Sequence of chain 1.C:
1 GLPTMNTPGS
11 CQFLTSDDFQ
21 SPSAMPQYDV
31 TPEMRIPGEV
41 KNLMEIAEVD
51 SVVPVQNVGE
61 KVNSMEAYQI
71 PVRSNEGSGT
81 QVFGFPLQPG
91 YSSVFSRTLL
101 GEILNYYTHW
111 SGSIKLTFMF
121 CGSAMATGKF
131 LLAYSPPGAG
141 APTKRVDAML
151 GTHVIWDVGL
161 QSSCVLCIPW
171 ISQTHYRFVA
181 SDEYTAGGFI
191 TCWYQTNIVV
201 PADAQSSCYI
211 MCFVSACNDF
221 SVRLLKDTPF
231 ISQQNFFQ

Sequence of chain 1.A:
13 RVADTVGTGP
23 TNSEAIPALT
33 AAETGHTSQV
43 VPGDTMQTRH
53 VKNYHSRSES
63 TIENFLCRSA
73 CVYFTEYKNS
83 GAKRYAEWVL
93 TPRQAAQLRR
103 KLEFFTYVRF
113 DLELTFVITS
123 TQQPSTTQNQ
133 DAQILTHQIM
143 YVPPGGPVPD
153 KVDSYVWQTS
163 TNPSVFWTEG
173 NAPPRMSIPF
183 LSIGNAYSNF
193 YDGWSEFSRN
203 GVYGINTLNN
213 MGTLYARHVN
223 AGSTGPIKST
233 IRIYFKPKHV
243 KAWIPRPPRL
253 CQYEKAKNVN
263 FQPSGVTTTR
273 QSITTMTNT

Binding-site contacts:
Ligand atom O5 contacts residue ARG219 of chain 56.A at 3.5 Å (salt-bridge).
Ligand atom O1 contacts residue GLN234 of chain 1.C at 2.6 Å (h-bond).
Ligand atom C2 contacts residue SER156 of chain 56.A at 3.6 Å.
Ligand atom S1 contacts residue GLN234 of chain 1.C at 2.2 Å (h-bond).
Ligand atom C5 contacts residue ASP155 of chain 56.A at 2.5 Å.
Ligand atom C8 contacts residue ASP155 of chain 56.A at 3.7 Å.
Ligand atom C3 contacts residue ASP155 of chain 56.A at 3.0 Å.
Ligand atom N1 contacts residue TYR157 of chain 56.A at 2.5 Å (h-bond).
Ligand atom O2 contacts residue GLN233 of chain 1.C at 2.9 Å (h-bond).
Ligand atom C14 contacts residue PHE76 of chain 1.A at 3.3 Å (hydrophobic).
Ligand atom N1 contacts residue ASP155 of chain 56.A at 2.5 Å (salt-bridge).
Ligand atom O5 contacts residue ARG234 of chain 1.A at 2.7 Å (salt-bridge).
Ligand atom C13 contacts residue PHE76 of chain 1.A at 2.9 Å (hydrophobic).
Ligand atom O1 contacts residue GLN233 of chain 1.C at 3.6 Å.
Ligand atom C2 contacts residue GLN160 of chain 56.A at 3.5 Å.
Ligand atom C1 contacts residue TYR157 of chain 56.A at 3.5 Å (hydrophobic).
Ligand atom O4 contacts residue PHE236 of chain 1.C at 2.6 Å.
Ligand atom C6 contacts residue SER156 of chain 56.A at 3.4 Å.
Ligand atom C21 contacts residue ARG234 of chain 1.A at 3.5 Å.
Ligand atom C8 contacts residue GLN234 of chain 1.C at 2.9 Å.
Ligand atom C20 contacts residue PHE76 of chain 1.A at 3.2 Å (hydrophobic).
Ligand atom C5 contacts residue SER156 of chain 56.A at 2.9 Å.
Ligand atom O2 contacts residue TYR157 of chain 56.A at 3.4 Å.
Ligand atom O6 contacts residue GLN160 of chain 56.A at 2.9 Å.
Ligand atom C12 contacts residue GLN234 of chain 1.C at 2.8 Å.
Ligand atom C13 contacts residue PHE236 of chain 1.C at 3.4 Å (hydrophobic).
Ligand atom C4 contacts residue TYR157 of chain 56.A at 3.5 Å (hydrophobic).
Ligand atom N1 contacts residue SER156 of chain 56.A at 2.9 Å.
Ligand atom C7 contacts residue GLN234 of chain 1.C at 2.2 Å.
Ligand atom C4 contacts residue ASP155 of chain 56.A at 1.9 Å.
Ligand atom O6 contacts residue ARG234 of chain 1.A at 3.4 Å (salt-bridge).
Ligand atom C6 contacts residue GLN160 of chain 56.A at 2.9 Å.
Ligand atom C21 contacts residue GLN160 of chain 56.A at 3.6 Å.
Ligand atom C4 contacts residue SER156 of chain 56.A at 3.0 Å.
Ligand atom O2 contacts residue GLN234 of chain 1.C at 2.5 Å (h-bond).
Ligand atom C3 contacts residue SER156 of chain 56.A at 3.2 Å.
Ligand atom O4 contacts residue PHE76 of chain 1.A at 2.2 Å.
Ligand atom C6 contacts residue TYR157 of chain 56.A at 2.6 Å (hydrophobic).
Ligand atom C1 contacts residue GLN160 of chain 56.A at 2.6 Å.
Ligand atom C5 contacts residue TYR157 of chain 56.A at 2.8 Å (hydrophobic).

This protein binds this small molecule.
Small molecule (SMILES): O=C(O)c1ccc(NS(=O)(=O)c2ccc(N3C(=O)c4ccccc4C3=O)cc2)cc1

Sequence of chain 56.A:
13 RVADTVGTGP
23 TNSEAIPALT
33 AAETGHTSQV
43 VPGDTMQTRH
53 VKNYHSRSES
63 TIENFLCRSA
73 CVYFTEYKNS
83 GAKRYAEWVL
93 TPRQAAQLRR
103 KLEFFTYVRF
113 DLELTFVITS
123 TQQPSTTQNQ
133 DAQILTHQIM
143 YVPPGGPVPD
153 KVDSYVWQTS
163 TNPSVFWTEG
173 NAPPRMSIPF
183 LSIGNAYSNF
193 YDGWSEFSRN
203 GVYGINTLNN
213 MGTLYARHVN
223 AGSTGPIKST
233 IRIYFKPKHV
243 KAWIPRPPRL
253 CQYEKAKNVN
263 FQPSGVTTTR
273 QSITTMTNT